A protein and the small-molecule ligand that binds it are described below.
Small molecule (SMILES): CC(=O)O[C@H]1C(=O)[C@@]2(C)[C@H]([C@H](OC(=O)c3ccccc3)[C@]3(O)C[C@H](OC(=O)[C@H](O)[C@@H](NC(=O)c4ccccc4)c4ccccc4)C(C)=C1C3(C)C)[C@]1(OC(C)=O)CO[C@@H]1C[C@@H]2O

Sequence of chain 5.B:
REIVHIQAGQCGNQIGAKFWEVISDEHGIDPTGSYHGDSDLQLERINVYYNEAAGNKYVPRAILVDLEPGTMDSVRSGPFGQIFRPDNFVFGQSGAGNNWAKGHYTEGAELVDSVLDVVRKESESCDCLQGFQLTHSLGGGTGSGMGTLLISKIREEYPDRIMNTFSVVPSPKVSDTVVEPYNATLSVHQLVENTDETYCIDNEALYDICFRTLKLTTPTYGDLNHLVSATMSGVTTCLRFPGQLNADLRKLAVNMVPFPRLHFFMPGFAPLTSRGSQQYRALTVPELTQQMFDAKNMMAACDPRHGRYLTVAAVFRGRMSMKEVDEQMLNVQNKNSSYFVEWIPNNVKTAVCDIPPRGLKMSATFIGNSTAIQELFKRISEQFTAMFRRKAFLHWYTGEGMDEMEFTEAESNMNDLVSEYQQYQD

Binding-site contacts:
Ligand atom C14 contacts residue THR274 of chain 5.B at 3.3 Å.
Ligand atom C41 contacts residue VAL23 of chain 5.B at 3.7 Å (hydrophobic).
Ligand atom C19 contacts residue THR274 of chain 5.B at 3.0 Å.
Ligand atom C36 contacts residue HIS227 of chain 5.B at 3.2 Å.
Ligand atom C40 contacts residue ALA231 of chain 5.B at 3.4 Å (hydrophobic).
Ligand atom C33 contacts residue ASP26 of chain 5.B at 3.7 Å.
Ligand atom C07 contacts residue LEU228 of chain 5.B at 3.6 Å (hydrophobic).
Ligand atom O14 contacts residue HIS227 of chain 5.B at 2.9 Å.
Ligand atom O13 contacts residue ARG359 of chain 5.B at 3.2 Å (salt-bridge).
Ligand atom O06 contacts residue PRO272 of chain 5.B at 3.4 Å (h-bond).
Ligand atom O13 contacts residue PRO358 of chain 5.B at 3.2 Å.
Ligand atom C08 contacts residue LEU228 of chain 5.B at 3.8 Å (hydrophobic).
Ligand atom C07 contacts residue HIS227 of chain 5.B at 3.2 Å.
Ligand atom C19 contacts residue ARG276 of chain 5.B at 3.7 Å.
Ligand atom O06 contacts residue THR274 of chain 5.B at 2.7 Å (h-bond).
Ligand atom C40 contacts residue GLU27 of chain 5.B at 3.4 Å.
Ligand atom C41 contacts residue SER234 of chain 5.B at 3.5 Å.
Ligand atom C39 contacts residue ALA231 of chain 5.B at 3.3 Å (hydrophobic).
Ligand atom C39 contacts residue SER234 of chain 5.B at 3.8 Å.
Ligand atom C37 contacts residue PRO358 of chain 5.B at 3.7 Å (hydrophobic).
Ligand atom C08 contacts residue HIS227 of chain 5.B at 3.4 Å.
Ligand atom C33 contacts residue VAL23 of chain 5.B at 3.6 Å (hydrophobic).
Ligand atom O13 contacts residue GLY360 of chain 5.B at 3.6 Å.
Ligand atom C40 contacts residue SER234 of chain 5.B at 3.0 Å.
Ligand atom O08 contacts residue ARG276 of chain 5.B at 3.7 Å.
Ligand atom C42 contacts residue VAL23 of chain 5.B at 3.5 Å (hydrophobic).
Ligand atom C39 contacts residue PHE270 of chain 5.B at 3.4 Å (hydrophobic).
Ligand atom C15 contacts residue PRO272 of chain 5.B at 3.1 Å (hydrophobic).
Ligand atom C09 contacts residue HIS227 of chain 5.B at 3.8 Å.
Ligand atom C41 contacts residue GLU27 of chain 5.B at 3.1 Å.
Ligand atom C39 contacts residue PRO358 of chain 5.B at 3.8 Å (hydrophobic).
Ligand atom O12 contacts residue GLY360 of chain 5.B at 3.5 Å (h-bond).
Ligand atom C15 contacts residue THR274 of chain 5.B at 3.7 Å.
Ligand atom O06 contacts residue LEU273 of chain 5.B at 3.5 Å.
Ligand atom C16 contacts residue THR274 of chain 5.B at 3.4 Å.
Ligand atom C28 contacts residue PRO358 of chain 5.B at 3.6 Å (hydrophobic).
Ligand atom C38 contacts residue PRO358 of chain 5.B at 3.5 Å (hydrophobic).
Ligand atom C38 contacts residue PHE270 of chain 5.B at 3.6 Å (hydrophobic).
Ligand atom C06 contacts residue HIS227 of chain 5.B at 3.6 Å.
Ligand atom C32 contacts residue VAL23 of chain 5.B at 3.5 Å (hydrophobic).